Sequence of chain 1.D:
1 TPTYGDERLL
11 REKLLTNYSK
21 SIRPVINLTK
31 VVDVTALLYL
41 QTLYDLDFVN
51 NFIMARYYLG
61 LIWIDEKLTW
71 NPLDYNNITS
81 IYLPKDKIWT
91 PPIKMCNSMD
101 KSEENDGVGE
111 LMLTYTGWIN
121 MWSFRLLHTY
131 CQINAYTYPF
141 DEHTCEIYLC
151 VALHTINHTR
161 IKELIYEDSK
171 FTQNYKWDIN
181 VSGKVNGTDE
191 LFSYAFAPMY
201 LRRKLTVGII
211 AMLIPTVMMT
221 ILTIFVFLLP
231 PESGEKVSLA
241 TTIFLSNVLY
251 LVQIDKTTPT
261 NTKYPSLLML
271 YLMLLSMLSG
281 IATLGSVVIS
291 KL

Sequence of chain 1.C:
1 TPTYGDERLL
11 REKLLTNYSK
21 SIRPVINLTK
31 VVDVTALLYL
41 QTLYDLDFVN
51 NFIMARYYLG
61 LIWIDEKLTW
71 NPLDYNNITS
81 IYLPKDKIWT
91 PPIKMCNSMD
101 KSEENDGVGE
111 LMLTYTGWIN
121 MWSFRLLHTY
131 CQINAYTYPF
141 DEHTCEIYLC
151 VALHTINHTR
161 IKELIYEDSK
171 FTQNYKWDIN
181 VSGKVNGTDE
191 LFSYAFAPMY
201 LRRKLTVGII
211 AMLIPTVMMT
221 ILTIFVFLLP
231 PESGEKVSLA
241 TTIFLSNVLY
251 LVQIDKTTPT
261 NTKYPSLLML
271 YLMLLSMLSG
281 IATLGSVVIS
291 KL

A protein and the small-molecule ligand that binds it are described below.
Small molecule (SMILES): C[C@@H]1CC[C@@]2(OC1)O[C@H]1C[C@H]3[C@@H]4CC=C5C[C@@H](OCCC(CO)CO)CC[C@]5(C)[C@H]4CC[C@]3(C)[C@H]1[C@@H]2C

Binding-site contacts:
Ligand atom C11 contacts residue GLN41 of chain 1.D at 3.9 Å.
Ligand atom C19 contacts residue TYR39 of chain 1.D at 3.6 Å (hydrophobic).
Ligand atom C25 contacts residue LEU37 of chain 1.D at 4.2 Å (hydrophobic).
Ligand atom O10 contacts residue PHE171 of chain 1.D at 3.4 Å.
Ligand atom C21 contacts residue TRP122 of chain 1.D at 3.6 Å (hydrophobic).
Ligand atom C78 contacts residue TRP122 of chain 1.D at 3.8 Å (hydrophobic).
Ligand atom C12 contacts residue PHE171 of chain 1.D at 3.8 Å (hydrophobic).
Ligand atom C15 contacts residue PHE124 of chain 1.D at 3.3 Å (hydrophobic).
Ligand atom O23 contacts residue TRP122 of chain 1.D at 4.3 Å.
Ligand atom O28 contacts residue LEU37 of chain 1.D at 4.2 Å.
Ligand atom C11 contacts residue PHE171 of chain 1.D at 3.2 Å (hydrophobic).
Ligand atom C05 contacts residue SER169 of chain 1.D at 4.0 Å.
Ligand atom C13 contacts residue CYS96 of chain 1.C at 3.1 Å (hydrophobic).
Ligand atom C20 contacts residue TRP122 of chain 1.D at 4.0 Å (hydrophobic).
Ligand atom C13 contacts residue ASN97 of chain 1.C at 4.3 Å.
Ligand atom C14 contacts residue CYS96 of chain 1.C at 3.4 Å (hydrophobic).
Ligand atom C27 contacts residue LEU37 of chain 1.D at 3.8 Å (hydrophobic).
Ligand atom C18 contacts residue TYR39 of chain 1.D at 3.7 Å (hydrophobic).
Ligand atom C14 contacts residue PHE124 of chain 1.D at 3.9 Å (hydrophobic).
Ligand atom C02 contacts residue PHE192 of chain 1.C at 4.3 Å (hydrophobic).
Ligand atom C17 contacts residue TYR58 of chain 1.D at 4.3 Å (hydrophobic).
Ligand atom C26 contacts residue LEU37 of chain 1.D at 4.2 Å (hydrophobic).
Ligand atom C06 contacts residue PHE192 of chain 1.C at 4.3 Å (hydrophobic).
Ligand atom C51 contacts residue ILE62 of chain 1.D at 3.8 Å (hydrophobic).
Ligand atom C04 contacts residue SER169 of chain 1.D at 3.8 Å.
Ligand atom C80 contacts residue LEU191 of chain 1.C at 4.1 Å (hydrophobic).
Ligand atom C76 contacts residue LEU191 of chain 1.C at 3.9 Å (hydrophobic).
Ligand atom C07 contacts residue PHE192 of chain 1.C at 3.5 Å (hydrophobic).
Ligand atom C13 contacts residue TYR148 of chain 1.C at 3.8 Å (hydrophobic).
Ligand atom C51 contacts residue LEU37 of chain 1.D at 4.0 Å (hydrophobic).
Ligand atom C13 contacts residue PHE171 of chain 1.D at 3.6 Å (hydrophobic).
Ligand atom O28 contacts residue ILE165 of chain 1.D at 4.4 Å.
Ligand atom C14 contacts residue CYS150 of chain 1.C at 4.3 Å (hydrophobic).
Ligand atom C08 contacts residue PHE192 of chain 1.C at 3.5 Å (hydrophobic).
Ligand atom C81 contacts residue PHE192 of chain 1.C at 3.4 Å (hydrophobic).
Ligand atom C78 contacts residue TYR58 of chain 1.D at 3.8 Å (hydrophobic).
Ligand atom C11 contacts residue CYS96 of chain 1.C at 4.2 Å (hydrophobic).
Ligand atom C12 contacts residue CYS96 of chain 1.C at 3.8 Å (hydrophobic).
Ligand atom C01 contacts residue TYR58 of chain 1.D at 3.9 Å (hydrophobic).
Ligand atom C15 contacts residue GLN41 of chain 1.D at 4.2 Å.